A protein and the small-molecule ligand that binds it are described below.
Small molecule (SMILES): CC(=O)N[C@H]1[C@H](O[C@H]2[C@H](O)[C@@H](NC(C)=O)CO[C@H]2CO)O[C@H](CO)[C@@H](O)[C@@H]1O

Sequence of chain 1.B:
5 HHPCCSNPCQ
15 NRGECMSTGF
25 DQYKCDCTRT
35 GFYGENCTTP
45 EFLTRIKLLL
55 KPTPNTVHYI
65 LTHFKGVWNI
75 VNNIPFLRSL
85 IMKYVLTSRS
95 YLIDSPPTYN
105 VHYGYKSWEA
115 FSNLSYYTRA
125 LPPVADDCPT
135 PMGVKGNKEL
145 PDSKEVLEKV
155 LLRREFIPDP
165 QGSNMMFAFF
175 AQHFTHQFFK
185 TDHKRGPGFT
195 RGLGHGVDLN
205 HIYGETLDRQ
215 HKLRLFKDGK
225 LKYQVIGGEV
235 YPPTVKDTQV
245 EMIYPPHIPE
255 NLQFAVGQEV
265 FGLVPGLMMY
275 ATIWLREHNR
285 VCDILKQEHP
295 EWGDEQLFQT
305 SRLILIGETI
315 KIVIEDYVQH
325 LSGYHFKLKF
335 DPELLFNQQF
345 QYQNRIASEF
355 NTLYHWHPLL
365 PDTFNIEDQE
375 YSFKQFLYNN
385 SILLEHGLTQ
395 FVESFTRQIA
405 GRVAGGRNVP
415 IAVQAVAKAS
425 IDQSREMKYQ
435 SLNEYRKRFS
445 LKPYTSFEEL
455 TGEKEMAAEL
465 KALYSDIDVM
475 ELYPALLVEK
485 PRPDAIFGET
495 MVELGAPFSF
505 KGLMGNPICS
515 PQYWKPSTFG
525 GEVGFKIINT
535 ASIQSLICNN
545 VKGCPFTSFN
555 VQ

Binding-site contacts:
Ligand atom C6 contacts residue PRO12 of chain 1.B at 4.4 Å (hydrophobic).
Ligand atom C2 contacts residue ASN40 of chain 1.B at 2.7 Å.
Ligand atom N2 contacts residue GLU39 of chain 1.B at 3.2 Å (salt-bridge).
Ligand atom N2 contacts residue ASN40 of chain 1.B at 3.3 Å (h-bond).
Ligand atom O6 contacts residue PRO12 of chain 1.B at 4.4 Å.
Ligand atom C1 contacts residue GLU39 of chain 1.B at 4.3 Å.
Ligand atom C5 contacts residue ASN40 of chain 1.B at 3.4 Å.
Ligand atom O7 contacts residue ASN40 of chain 1.B at 4.0 Å.
Ligand atom C6 contacts residue ASN40 of chain 1.B at 4.5 Å.
Ligand atom O5 contacts residue TYR27 of chain 1.B at 2.9 Å (h-bond).
Ligand atom C2 contacts residue GLU39 of chain 1.B at 4.2 Å.
Ligand atom C4 contacts residue ASN40 of chain 1.B at 4.2 Å.
Ligand atom C7 contacts residue ASN40 of chain 1.B at 3.9 Å.
Ligand atom C3 contacts residue ASN40 of chain 1.B at 3.9 Å.
Ligand atom O5 contacts residue GLU39 of chain 1.B at 4.2 Å.
Ligand atom C5 contacts residue TYR27 of chain 1.B at 3.9 Å (hydrophobic).
Ligand atom C7 contacts residue GLU39 of chain 1.B at 3.8 Å.
Ligand atom C8 contacts residue GLU39 of chain 1.B at 3.4 Å.
Ligand atom C6 contacts residue TYR27 of chain 1.B at 3.5 Å (hydrophobic).
Ligand atom C1 contacts residue TYR27 of chain 1.B at 3.9 Å (hydrophobic).
Ligand atom C1 contacts residue ASN40 of chain 1.B at 1.4 Å.
Ligand atom O5 contacts residue ASN40 of chain 1.B at 2.4 Å (h-bond).